A protein and the small-molecule ligand that binds it are described below.
Small molecule (SMILES): CC(=O)N[C@@H](CCCc1ccccc1)C(=O)N[C@H]1CCCNC(=O)CCNC(=O)[C@H](CO)NC(=O)[C@H](CC(C)C)NC(=O)[C@H](CC2=CN=C3C=CC=CC23)NC(=O)[C@H](CCC(=O)O)NC(=O)[C@H](Cc2ccccc2)NC(=O)[C@H](Cc2ccc(O)cc2)NC(=O)[C@H](CCC(=O)O)NC(=O)[C@H](CC(C)C)N(C)C1=O

Binding-site contacts:
Ligand atom CD2 contacts residue TRP21 of chain 2.B at 3.7 Å (hydrophobic).
Ligand atom CZ2 contacts residue ASP19 of chain 2.B at 3.7 Å.
Ligand atom OH contacts residue THR315 of chain 2.A at 2.6 Å (h-bond).
Ligand atom CE2 contacts residue TRP21 of chain 2.B at 3.6 Å (hydrophobic).
Ligand atom CD1 contacts residue ILE18 of chain 2.B at 3.6 Å (hydrophobic).
Ligand atom CE1 contacts residue ILE18 of chain 2.B at 3.5 Å (hydrophobic).
Ligand atom O contacts residue ASN53 of chain 2.B at 3.2 Å (h-bond).
Ligand atom OG contacts residue GLN42 of chain 2.B at 3.4 Å (h-bond).
Ligand atom CZ contacts residue TRP21 of chain 2.B at 3.8 Å (hydrophobic).
Ligand atom N contacts residue ASN53 of chain 2.B at 3.0 Å (h-bond).
Ligand atom CZ3 contacts residue GLN42 of chain 2.B at 3.7 Å.
Ligand atom CE1 contacts residue HIS28 of chain 2.A at 3.7 Å.
Ligand atom CE1 contacts residue GLY20 of chain 2.B at 3.3 Å.
Ligand atom CD2 contacts residue VAL30 of chain 2.A at 3.5 Å (hydrophobic).
Ligand atom C contacts residue GLN42 of chain 2.B at 3.8 Å.
Ligand atom CA contacts residue GLN42 of chain 2.B at 3.6 Å.
Ligand atom CE2 contacts residue ASP19 of chain 2.B at 3.7 Å.
Ligand atom CZ contacts residue LEU289 of chain 2.A at 3.7 Å (hydrophobic).
Ligand atom N contacts residue GLN42 of chain 2.B at 3.0 Å (h-bond).
Ligand atom CD1 contacts residue ASP19 of chain 2.B at 3.6 Å.
Ligand atom CH2 contacts residue GLN38 of chain 2.B at 3.5 Å.
Ligand atom CE2 contacts residue HIS28 of chain 2.A at 3.7 Å.
Ligand atom CN contacts residue THR49 of chain 2.B at 3.5 Å.
Ligand atom CD2 contacts residue GLN42 of chain 2.B at 3.5 Å.
Ligand atom CD1 contacts residue GLY20 of chain 2.B at 3.6 Å.
Ligand atom CE1 contacts residue ASP19 of chain 2.B at 3.8 Å.
Ligand atom CZ contacts residue HIS28 of chain 2.A at 3.6 Å.
Ligand atom NE1 contacts residue ASP19 of chain 2.B at 3.0 Å (salt-bridge).
Ligand atom CG contacts residue THR49 of chain 2.B at 3.6 Å.
Ligand atom CZ contacts residue THR315 of chain 2.A at 3.6 Å.
Ligand atom CE1 contacts residue ILE56 of chain 2.B at 3.5 Å (hydrophobic).
Ligand atom CB contacts residue ASN53 of chain 2.B at 3.2 Å.
Ligand atom CD1 contacts residue THR49 of chain 2.B at 3.2 Å.
Ligand atom CA contacts residue ASN53 of chain 2.B at 3.7 Å.
Ligand atom CZ contacts residue ILE56 of chain 2.B at 3.5 Å (hydrophobic).
Ligand atom CZ contacts residue GLY20 of chain 2.B at 3.5 Å.
Ligand atom CG contacts residue HIS28 of chain 2.A at 3.7 Å.
Ligand atom CD1 contacts residue HIS28 of chain 2.A at 3.7 Å.
Ligand atom OH contacts residue HIS28 of chain 2.A at 3.6 Å.
Ligand atom CE2 contacts residue VAL30 of chain 2.A at 3.4 Å (hydrophobic).

Sequence of chain 2.A:
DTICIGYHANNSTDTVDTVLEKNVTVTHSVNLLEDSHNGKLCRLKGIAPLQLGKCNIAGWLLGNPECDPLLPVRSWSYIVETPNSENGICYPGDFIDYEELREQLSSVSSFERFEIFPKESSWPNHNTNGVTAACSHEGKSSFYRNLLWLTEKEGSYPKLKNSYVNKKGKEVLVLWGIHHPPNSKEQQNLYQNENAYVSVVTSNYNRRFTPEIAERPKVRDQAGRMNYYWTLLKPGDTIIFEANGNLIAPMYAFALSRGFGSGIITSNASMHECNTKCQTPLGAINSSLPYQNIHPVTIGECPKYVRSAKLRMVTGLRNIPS

Sequence of chain 2.B:
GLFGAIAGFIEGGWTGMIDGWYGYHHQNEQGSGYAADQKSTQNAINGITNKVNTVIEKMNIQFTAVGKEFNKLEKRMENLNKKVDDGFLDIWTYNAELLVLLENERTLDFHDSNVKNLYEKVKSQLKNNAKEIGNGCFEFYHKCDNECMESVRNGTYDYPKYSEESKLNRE